Binding-site contacts:
Ligand atom OBH contacts residue GLY22 of chain 1.C at 3.2 Å.
Ligand atom CAJ contacts residue VAL96 of chain 1.C at 3.7 Å (hydrophobic).
Ligand atom CAH contacts residue ASP178 of chain 1.C at 3.1 Å.
Ligand atom CAC contacts residue VAL98 of chain 1.C at 3.6 Å (hydrophobic).
Ligand atom OAI contacts residue VAL98 of chain 1.C at 3.6 Å.
Ligand atom OAG contacts residue ILE82 of chain 1.C at 3.5 Å.
Ligand atom CAH contacts residue PHE179 of chain 1.C at 3.3 Å (hydrophobic).
Ligand atom CBG contacts residue LYS51 of chain 1.C at 3.2 Å.
Ligand atom CAQ contacts residue LEU167 of chain 1.C at 3.7 Å (hydrophobic).
Ligand atom CAN contacts residue ALA49 of chain 1.C at 3.5 Å (hydrophobic).
Ligand atom CAL contacts residue VAL98 of chain 1.C at 3.7 Å (hydrophobic).
Ligand atom OBE contacts residue ASP178 of chain 1.C at 3.5 Å.
Ligand atom CAL contacts residue ALA49 of chain 1.C at 3.8 Å (hydrophobic).
Ligand atom NAO contacts residue LEU21 of chain 1.C at 3.6 Å.
Ligand atom CAA contacts residue GLU68 of chain 1.C at 3.4 Å.
Ligand atom CAJ contacts residue LYS51 of chain 1.C at 3.6 Å.
Ligand atom NAR contacts residue LEU167 of chain 1.C at 3.6 Å.
Ligand atom NAO contacts residue TYR100 of chain 1.C at 3.6 Å.
Ligand atom CAN contacts residue ALA101 of chain 1.C at 3.8 Å (hydrophobic).
Ligand atom CAA contacts residue VAL98 of chain 1.C at 3.8 Å (hydrophobic).
Ligand atom CBG contacts residue GLU68 of chain 1.C at 3.0 Å.
Ligand atom CBG contacts residue ASP178 of chain 1.C at 3.2 Å.
Ligand atom CAD contacts residue VAL98 of chain 1.C at 3.8 Å (hydrophobic).
Ligand atom OAI contacts residue LYS51 of chain 1.C at 3.0 Å.
Ligand atom CAH contacts residue ALA177 of chain 1.C at 3.8 Å (hydrophobic).
Ligand atom CAY contacts residue ARG164 of chain 1.C at 3.6 Å.
Ligand atom CAP contacts residue LEU21 of chain 1.C at 3.6 Å (hydrophobic).
Ligand atom OBH contacts residue LEU21 of chain 1.C at 3.2 Å (h-bond).
Ligand atom CAP contacts residue ALA101 of chain 1.C at 3.7 Å (hydrophobic).
Ligand atom CAJ contacts residue GLU68 of chain 1.C at 3.4 Å.
Ligand atom OAG contacts residue ALA177 of chain 1.C at 3.6 Å.
Ligand atom CAL contacts residue LEU167 of chain 1.C at 3.6 Å (hydrophobic).
Ligand atom CAS contacts residue ALA101 of chain 1.C at 3.5 Å (hydrophobic).
Ligand atom OAG contacts residue ASP178 of chain 1.C at 3.4 Å (salt-bridge).
Ligand atom CAH contacts residue GLU68 of chain 1.C at 3.3 Å.
Ligand atom CBF contacts residue LYS51 of chain 1.C at 3.7 Å.
Ligand atom CAM contacts residue LEU167 of chain 1.C at 3.5 Å (hydrophobic).
Ligand atom NAO contacts residue ALA101 of chain 1.C at 3.5 Å (h-bond).
Ligand atom CAB contacts residue VAL98 of chain 1.C at 3.6 Å (hydrophobic).
Ligand atom CAF contacts residue ILE82 of chain 1.C at 3.7 Å (hydrophobic).

Sequence of chain 1.C:
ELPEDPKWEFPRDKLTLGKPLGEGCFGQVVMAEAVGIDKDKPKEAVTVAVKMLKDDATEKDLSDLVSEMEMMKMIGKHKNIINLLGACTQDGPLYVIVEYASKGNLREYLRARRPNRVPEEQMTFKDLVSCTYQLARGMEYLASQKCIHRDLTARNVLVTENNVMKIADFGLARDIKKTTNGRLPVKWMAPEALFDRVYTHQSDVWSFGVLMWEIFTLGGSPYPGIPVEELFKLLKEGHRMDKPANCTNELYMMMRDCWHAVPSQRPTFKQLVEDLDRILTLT

This small molecule binds to this protein.
Small molecule (SMILES): CCOC(=O)Cn1cnc(S(=O)(=O)n2ccc3ncc(CCc4cc(OC)cc(OC)c4)nc32)c1